Binding-site contacts:
Ligand atom O5 contacts residue LEU116 of chain 1.B at 4.0 Å.
Ligand atom O3 contacts residue SER89 of chain 1.B at 3.8 Å.
Ligand atom C1 contacts residue GLN141 of chain 1.B at 4.5 Å.
Ligand atom O3 contacts residue ASN78 of chain 1.B at 2.7 Å (h-bond).
Ligand atom O2 contacts residue ARG145 of chain 1.B at 2.9 Å (salt-bridge).
Ligand atom O6 contacts residue GLY25 of chain 1.B at 3.8 Å.
Ligand atom O6 contacts residue ASP234 of chain 1.B at 4.3 Å.
Ligand atom O5 contacts residue GLY25 of chain 1.B at 3.4 Å.
Ligand atom C3 contacts residue ARG145 of chain 1.B at 3.9 Å.
Ligand atom O2 contacts residue GLN141 of chain 1.B at 2.7 Å (h-bond).
Ligand atom O6 contacts residue GLY26 of chain 1.B at 3.8 Å.
Ligand atom C5 contacts residue LEU116 of chain 1.B at 4.3 Å (hydrophobic).
Ligand atom C4 contacts residue ASN78 of chain 1.B at 3.9 Å.
Ligand atom O4 contacts residue ASP11 of chain 1.B at 2.7 Å (salt-bridge).
Ligand atom C5 contacts residue ASP11 of chain 1.B at 3.3 Å.
Ligand atom O4 contacts residue ASN78 of chain 1.B at 2.9 Å (h-bond).
Ligand atom C2 contacts residue ARG145 of chain 1.B at 3.8 Å.
Ligand atom C4 contacts residue ARG145 of chain 1.B at 4.4 Å.
Ligand atom O1 contacts residue ASP234 of chain 1.B at 4.0 Å.
Ligand atom C6 contacts residue LEU116 of chain 1.B at 4.0 Å (hydrophobic).
Ligand atom O3 contacts residue ARG145 of chain 1.B at 2.8 Å (salt-bridge).
Ligand atom C4 contacts residue LEU116 of chain 1.B at 4.2 Å (hydrophobic).
Ligand atom O3 contacts residue ILE76 of chain 1.B at 3.7 Å.
Ligand atom C2 contacts residue GLN141 of chain 1.B at 3.7 Å.
Ligand atom O6 contacts residue THR230 of chain 1.B at 4.3 Å.
Ligand atom C3 contacts residue ASN78 of chain 1.B at 3.5 Å.
Ligand atom C4 contacts residue ASP11 of chain 1.B at 3.8 Å.
Ligand atom C1 contacts residue THR230 of chain 1.B at 4.0 Å.
Ligand atom O4 contacts residue SER9 of chain 1.B at 4.5 Å.
Ligand atom C6 contacts residue GLY26 of chain 1.B at 4.4 Å.
Ligand atom O1 contacts residue GLN141 of chain 1.B at 3.9 Å.
Ligand atom O5 contacts residue ASP11 of chain 1.B at 2.7 Å (salt-bridge).
Ligand atom O4 contacts residue ILE76 of chain 1.B at 3.4 Å.
Ligand atom O5 contacts residue SER9 of chain 1.B at 4.1 Å.
Ligand atom O2 contacts residue LEU116 of chain 1.B at 3.8 Å.
Ligand atom C4 contacts residue ILE76 of chain 1.B at 4.0 Å (hydrophobic).

Sequence of chain 1.B:
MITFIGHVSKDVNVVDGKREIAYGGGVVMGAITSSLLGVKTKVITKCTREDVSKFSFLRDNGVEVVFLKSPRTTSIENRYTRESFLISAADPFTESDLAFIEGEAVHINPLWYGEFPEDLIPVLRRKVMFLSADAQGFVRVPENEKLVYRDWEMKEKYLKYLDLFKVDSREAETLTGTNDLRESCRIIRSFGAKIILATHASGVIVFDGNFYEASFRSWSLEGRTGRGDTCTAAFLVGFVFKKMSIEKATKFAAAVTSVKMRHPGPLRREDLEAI

The protein below binds the small molecule below.
Small molecule (SMILES): OC1C(O)C(O)C(O)C(O)C1O